Binding-site contacts:
Ligand atom O25 contacts residue LEU370 of chain 1.A at 3.6 Å.
Ligand atom N10 contacts residue ILE395 of chain 1.A at 3.8 Å.
Ligand atom C11 contacts residue ILE395 of chain 1.A at 3.9 Å (hydrophobic).
Ligand atom C23 contacts residue TRP367 of chain 1.A at 3.6 Å (hydrophobic).
Ligand atom N17 contacts residue LEU370 of chain 1.A at 3.9 Å.
Ligand atom C22 contacts residue MET202 of chain 1.A at 3.9 Å (hydrophobic).
Ligand atom N15 contacts residue ASN374 of chain 1.A at 2.9 Å (h-bond).
Ligand atom O25 contacts residue MET202 of chain 1.A at 3.3 Å.
Ligand atom N17 contacts residue ASN374 of chain 1.A at 3.3 Å (h-bond).
Ligand atom C21 contacts residue LEU370 of chain 1.A at 3.7 Å (hydrophobic).
Ligand atom C11 contacts residue PHE193 of chain 1.A at 3.5 Å (hydrophobic).
Ligand atom N15 contacts residue MET391 of chain 1.A at 3.5 Å.
Ligand atom C14 contacts residue MET391 of chain 1.A at 3.7 Å (hydrophobic).
Ligand atom N16 contacts residue PHE193 of chain 1.A at 3.5 Å.
Ligand atom C9 contacts residue PHE193 of chain 1.A at 3.8 Å (hydrophobic).
Ligand atom N10 contacts residue PHE193 of chain 1.A at 3.4 Å.
Ligand atom C2 contacts residue LEU388 of chain 1.A at 3.9 Å (hydrophobic).
Ligand atom N13 contacts residue MET391 of chain 1.A at 3.8 Å.
Ligand atom C24 contacts residue HIS371 of chain 1.A at 3.4 Å.
Ligand atom C14 contacts residue GLU194 of chain 1.A at 3.6 Å.
Ligand atom C23 contacts residue MET202 of chain 1.A at 3.8 Å (hydrophobic).
Ligand atom C18 contacts residue PHE193 of chain 1.A at 3.8 Å (hydrophobic).
Ligand atom C21 contacts residue MET202 of chain 1.A at 3.6 Å (hydrophobic).
Ligand atom N13 contacts residue PHE193 of chain 1.A at 3.5 Å.
Ligand atom C23 contacts residue LEU110 of chain 1.A at 3.7 Å (hydrophobic).
Ligand atom O25 contacts residue ASN374 of chain 1.A at 3.1 Å (h-bond).
Ligand atom N19 contacts residue PHE193 of chain 1.A at 3.9 Å.
Ligand atom N15 contacts residue GLU194 of chain 1.A at 2.7 Å (salt-bridge).
Ligand atom C20 contacts residue PHE193 of chain 1.A at 3.8 Å (hydrophobic).
Ligand atom C3 contacts residue LEU388 of chain 1.A at 3.9 Å (hydrophobic).
Ligand atom C14 contacts residue ASN374 of chain 1.A at 3.9 Å.
Ligand atom C24 contacts residue MET202 of chain 1.A at 3.4 Å (hydrophobic).
Ligand atom N17 contacts residue PHE193 of chain 1.A at 3.6 Å.
Ligand atom N12 contacts residue ILE395 of chain 1.A at 3.6 Å.
Ligand atom C22 contacts residue LEU110 of chain 1.A at 3.8 Å (hydrophobic).
Ligand atom C6 contacts residue GLU194 of chain 1.A at 3.7 Å.
Ligand atom N13 contacts residue GLU194 of chain 1.A at 3.6 Å.
Ligand atom C20 contacts residue LEU370 of chain 1.A at 3.7 Å (hydrophobic).
Ligand atom N12 contacts residue PHE193 of chain 1.A at 3.6 Å.
Ligand atom C14 contacts residue PHE193 of chain 1.A at 3.4 Å (hydrophobic).

Sequence of chain 1.A:
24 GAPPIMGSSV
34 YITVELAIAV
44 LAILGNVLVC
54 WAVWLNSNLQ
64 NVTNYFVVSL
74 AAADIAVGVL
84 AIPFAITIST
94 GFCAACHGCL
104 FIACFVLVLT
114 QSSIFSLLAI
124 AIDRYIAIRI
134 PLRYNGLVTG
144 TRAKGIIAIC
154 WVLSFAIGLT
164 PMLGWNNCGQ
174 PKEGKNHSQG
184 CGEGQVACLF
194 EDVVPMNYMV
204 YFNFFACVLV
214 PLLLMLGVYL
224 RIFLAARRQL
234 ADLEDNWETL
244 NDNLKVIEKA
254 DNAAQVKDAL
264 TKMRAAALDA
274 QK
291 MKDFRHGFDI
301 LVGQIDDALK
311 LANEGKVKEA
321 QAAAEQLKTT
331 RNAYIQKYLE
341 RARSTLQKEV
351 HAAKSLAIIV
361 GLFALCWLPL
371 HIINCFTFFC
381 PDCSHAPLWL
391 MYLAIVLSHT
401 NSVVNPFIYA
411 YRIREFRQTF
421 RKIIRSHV

This small molecule binds to this protein.
Small molecule (SMILES): Nc1nc(NCCc2ccc(O)cc2)nc2nc(-c3ccco3)nn12